Binding-site contacts:
Ligand atom C7 contacts residue THR89 of chain 4.C at 3.3 Å.
Ligand atom C13 contacts residue TYR123 of chain 4.C at 3.8 Å (hydrophobic).
Ligand atom O4 contacts residue TYR93 of chain 4.C at 4.0 Å.
Ligand atom C20 contacts residue LYS60 of chain 4.C at 3.9 Å.
Ligand atom C1 contacts residue TYR123 of chain 4.C at 3.8 Å (hydrophobic).
Ligand atom C17 contacts residue GLU120 of chain 4.C at 3.2 Å.
Ligand atom C10 contacts residue TRP61 of chain 4.C at 3.5 Å (hydrophobic).
Ligand atom C16 contacts residue TYR93 of chain 4.C at 3.2 Å (hydrophobic).
Ligand atom N1 contacts residue TRP61 of chain 4.C at 3.7 Å.
Ligand atom C1 contacts residue TRP61 of chain 4.C at 3.9 Å (hydrophobic).
Ligand atom O3 contacts residue GLN64 of chain 4.C at 4.0 Å.
Ligand atom C11 contacts residue TYR123 of chain 4.C at 3.6 Å (hydrophobic).
Ligand atom C13 contacts residue TYR93 of chain 4.C at 3.4 Å (hydrophobic).
Ligand atom C15 contacts residue TYR93 of chain 4.C at 4.1 Å (hydrophobic).
Ligand atom C8 contacts residue TRP61 of chain 4.C at 3.8 Å (hydrophobic).
Ligand atom C12 contacts residue TRP61 of chain 4.C at 3.8 Å (hydrophobic).
Ligand atom C13 contacts residue TRP61 of chain 4.C at 3.8 Å (hydrophobic).
Ligand atom C6 contacts residue TRP61 of chain 4.C at 3.7 Å (hydrophobic).
Ligand atom C2 contacts residue TYR123 of chain 4.C at 3.6 Å (hydrophobic).
Ligand atom O2 contacts residue ASN157 of chain 4.C at 4.0 Å.
Ligand atom O1 contacts residue TYR123 of chain 4.C at 3.8 Å.
Ligand atom C16 contacts residue GLU57 of chain 4.C at 3.4 Å.
Ligand atom C13 contacts residue GLU57 of chain 4.C at 3.5 Å.
Ligand atom O1 contacts residue GLU120 of chain 4.C at 4.0 Å.
Ligand atom C7 contacts residue TRP61 of chain 4.C at 3.7 Å (hydrophobic).
Ligand atom N1 contacts residue THR89 of chain 4.C at 3.9 Å.
Ligand atom O3 contacts residue TRP61 of chain 4.C at 3.8 Å.
Ligand atom C4 contacts residue TRP61 of chain 4.C at 3.9 Å (hydrophobic).
Ligand atom C6 contacts residue THR89 of chain 4.C at 3.5 Å.
Ligand atom C19 contacts residue GLN64 of chain 4.C at 3.2 Å.
Ligand atom C7 contacts residue SER86 of chain 4.C at 3.8 Å.
Ligand atom C17 contacts residue TYR123 of chain 4.C at 3.8 Å (hydrophobic).
Ligand atom C3 contacts residue TYR123 of chain 4.C at 3.4 Å (hydrophobic).
Ligand atom C10 contacts residue SER86 of chain 4.C at 3.6 Å.
Ligand atom C20 contacts residue GLU57 of chain 4.C at 3.4 Å.
Ligand atom C3 contacts residue TRP61 of chain 4.C at 4.0 Å (hydrophobic).
Ligand atom C5 contacts residue TYR123 of chain 4.C at 3.3 Å (hydrophobic).
Ligand atom C15 contacts residue TRP61 of chain 4.C at 3.9 Å (hydrophobic).
Ligand atom C18 contacts residue TYR93 of chain 4.C at 3.7 Å (hydrophobic).
Ligand atom O4 contacts residue GLN64 of chain 4.C at 3.7 Å.

Sequence of chain 4.C:
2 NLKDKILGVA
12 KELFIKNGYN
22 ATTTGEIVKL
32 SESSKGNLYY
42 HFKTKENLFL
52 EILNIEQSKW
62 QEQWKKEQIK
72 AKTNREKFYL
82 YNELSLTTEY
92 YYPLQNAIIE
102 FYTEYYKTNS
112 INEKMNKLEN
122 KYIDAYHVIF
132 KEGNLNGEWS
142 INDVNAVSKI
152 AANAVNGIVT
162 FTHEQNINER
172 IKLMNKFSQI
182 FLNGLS

The protein below binds the small molecule below.
Small molecule (SMILES): COc1ccc2cc3[n+](cc2c1OC)CCc1cc2c(cc1-3)OCO2